Sequence of chain 2.B:
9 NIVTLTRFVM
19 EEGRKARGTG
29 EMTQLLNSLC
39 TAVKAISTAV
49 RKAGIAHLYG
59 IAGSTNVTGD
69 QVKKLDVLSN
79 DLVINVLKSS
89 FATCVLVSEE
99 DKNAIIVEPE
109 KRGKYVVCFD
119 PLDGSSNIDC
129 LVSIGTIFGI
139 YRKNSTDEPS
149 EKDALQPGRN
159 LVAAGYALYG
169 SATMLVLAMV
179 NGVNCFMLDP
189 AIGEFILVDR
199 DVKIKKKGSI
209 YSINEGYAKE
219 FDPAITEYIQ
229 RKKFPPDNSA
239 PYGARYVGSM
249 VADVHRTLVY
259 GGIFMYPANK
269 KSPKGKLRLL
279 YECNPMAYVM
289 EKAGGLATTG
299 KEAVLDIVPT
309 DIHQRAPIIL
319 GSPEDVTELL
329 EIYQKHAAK

Sequence of chain 2.A:
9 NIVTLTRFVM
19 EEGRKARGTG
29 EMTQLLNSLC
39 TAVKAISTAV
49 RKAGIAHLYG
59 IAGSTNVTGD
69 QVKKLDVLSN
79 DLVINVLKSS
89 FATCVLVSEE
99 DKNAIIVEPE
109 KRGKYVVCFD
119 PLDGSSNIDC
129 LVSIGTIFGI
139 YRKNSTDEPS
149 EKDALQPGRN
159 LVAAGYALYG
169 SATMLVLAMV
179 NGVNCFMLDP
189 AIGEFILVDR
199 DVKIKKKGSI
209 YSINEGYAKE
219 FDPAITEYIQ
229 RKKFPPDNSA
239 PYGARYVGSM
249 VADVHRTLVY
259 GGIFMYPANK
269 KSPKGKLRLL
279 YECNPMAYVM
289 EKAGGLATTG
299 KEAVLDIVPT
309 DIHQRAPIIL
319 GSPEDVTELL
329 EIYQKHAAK

A small-molecule ligand and the protein it binds are described below.
Small molecule (SMILES): O=P(O)(O)OC[C@H]1O[C@@](CO)(OP(=O)(O)O)[C@@H](O)[C@@H]1O

Binding-site contacts:
Ligand atom O3 contacts residue ASP121 of chain 2.B at 2.5 Å (salt-bridge).
Ligand atom O4P contacts residue ARG243 of chain 2.A at 2.7 Å (salt-bridge).
Ligand atom O1 contacts residue ZN1 of chain 2.G at 2.3 Å.
Ligand atom O5P contacts residue TYR215 of chain 2.B at 2.7 Å (h-bond).
Ligand atom P1 contacts residue SER123 of chain 2.B at 3.6 Å.
Ligand atom C3 contacts residue ASP121 of chain 2.B at 3.4 Å.
Ligand atom P2 contacts residue ASN212 of chain 2.B at 3.8 Å.
Ligand atom P2 contacts residue LYS274 of chain 2.B at 3.7 Å.
Ligand atom O3 contacts residue MET248 of chain 2.B at 3.0 Å (h-bond).
Ligand atom C1 contacts residue ARG276 of chain 2.B at 3.7 Å.
Ligand atom O2P contacts residue SER123 of chain 2.B at 3.3 Å (h-bond).
Ligand atom O6P contacts residue ARG243 of chain 2.A at 3.3 Å (salt-bridge).
Ligand atom O6P contacts residue TYR244 of chain 2.B at 2.6 Å (h-bond).
Ligand atom O6P contacts residue ASN212 of chain 2.B at 2.9 Å (h-bond).
Ligand atom O5 contacts residue LYS274 of chain 2.B at 3.0 Å (salt-bridge).
Ligand atom C4 contacts residue GLY246 of chain 2.B at 3.3 Å.
Ligand atom C6 contacts residue GLY246 of chain 2.B at 3.6 Å.
Ligand atom O1 contacts residue ASP121 of chain 2.B at 3.0 Å (salt-bridge).
Ligand atom O1P contacts residue LYS274 of chain 2.B at 2.6 Å (salt-bridge).
Ligand atom O6P contacts residue TYR264 of chain 2.B at 3.8 Å.
Ligand atom O5P contacts residue TYR264 of chain 2.B at 2.6 Å (h-bond).
Ligand atom C6 contacts residue LYS274 of chain 2.B at 3.7 Å.
Ligand atom P2 contacts residue ARG243 of chain 2.A at 3.8 Å.
Ligand atom P2 contacts residue TYR264 of chain 2.B at 3.7 Å.
Ligand atom O6 contacts residue LYS274 of chain 2.B at 2.8 Å (salt-bridge).
Ligand atom C1 contacts residue ZN1 of chain 2.G at 3.5 Å.
Ligand atom C3 contacts residue MET248 of chain 2.B at 3.6 Å (hydrophobic).
Ligand atom O2P contacts residue SER124 of chain 2.B at 2.9 Å (h-bond).
Ligand atom O6 contacts residue TYR264 of chain 2.B at 3.5 Å.
Ligand atom O1 contacts residue GLU280 of chain 2.B at 2.9 Å (salt-bridge).
Ligand atom O3P contacts residue SER123 of chain 2.B at 2.9 Å (h-bond).
Ligand atom O4 contacts residue MET248 of chain 2.B at 3.1 Å (h-bond).
Ligand atom C6 contacts residue TYR244 of chain 2.B at 3.6 Å (hydrophobic).
Ligand atom O3P contacts residue GLY122 of chain 2.B at 3.6 Å (h-bond).
Ligand atom C1 contacts residue GLU280 of chain 2.B at 3.3 Å.
Ligand atom O1 contacts residue ARG276 of chain 2.B at 3.5 Å (salt-bridge).
Ligand atom C4 contacts residue MET248 of chain 2.B at 3.5 Å (hydrophobic).
Ligand atom O3 contacts residue GLY122 of chain 2.B at 3.5 Å (h-bond).
Ligand atom O3 contacts residue SER247 of chain 2.B at 3.7 Å.
Ligand atom O5P contacts residue LYS274 of chain 2.B at 3.7 Å.